Sequence of chain 1.B:
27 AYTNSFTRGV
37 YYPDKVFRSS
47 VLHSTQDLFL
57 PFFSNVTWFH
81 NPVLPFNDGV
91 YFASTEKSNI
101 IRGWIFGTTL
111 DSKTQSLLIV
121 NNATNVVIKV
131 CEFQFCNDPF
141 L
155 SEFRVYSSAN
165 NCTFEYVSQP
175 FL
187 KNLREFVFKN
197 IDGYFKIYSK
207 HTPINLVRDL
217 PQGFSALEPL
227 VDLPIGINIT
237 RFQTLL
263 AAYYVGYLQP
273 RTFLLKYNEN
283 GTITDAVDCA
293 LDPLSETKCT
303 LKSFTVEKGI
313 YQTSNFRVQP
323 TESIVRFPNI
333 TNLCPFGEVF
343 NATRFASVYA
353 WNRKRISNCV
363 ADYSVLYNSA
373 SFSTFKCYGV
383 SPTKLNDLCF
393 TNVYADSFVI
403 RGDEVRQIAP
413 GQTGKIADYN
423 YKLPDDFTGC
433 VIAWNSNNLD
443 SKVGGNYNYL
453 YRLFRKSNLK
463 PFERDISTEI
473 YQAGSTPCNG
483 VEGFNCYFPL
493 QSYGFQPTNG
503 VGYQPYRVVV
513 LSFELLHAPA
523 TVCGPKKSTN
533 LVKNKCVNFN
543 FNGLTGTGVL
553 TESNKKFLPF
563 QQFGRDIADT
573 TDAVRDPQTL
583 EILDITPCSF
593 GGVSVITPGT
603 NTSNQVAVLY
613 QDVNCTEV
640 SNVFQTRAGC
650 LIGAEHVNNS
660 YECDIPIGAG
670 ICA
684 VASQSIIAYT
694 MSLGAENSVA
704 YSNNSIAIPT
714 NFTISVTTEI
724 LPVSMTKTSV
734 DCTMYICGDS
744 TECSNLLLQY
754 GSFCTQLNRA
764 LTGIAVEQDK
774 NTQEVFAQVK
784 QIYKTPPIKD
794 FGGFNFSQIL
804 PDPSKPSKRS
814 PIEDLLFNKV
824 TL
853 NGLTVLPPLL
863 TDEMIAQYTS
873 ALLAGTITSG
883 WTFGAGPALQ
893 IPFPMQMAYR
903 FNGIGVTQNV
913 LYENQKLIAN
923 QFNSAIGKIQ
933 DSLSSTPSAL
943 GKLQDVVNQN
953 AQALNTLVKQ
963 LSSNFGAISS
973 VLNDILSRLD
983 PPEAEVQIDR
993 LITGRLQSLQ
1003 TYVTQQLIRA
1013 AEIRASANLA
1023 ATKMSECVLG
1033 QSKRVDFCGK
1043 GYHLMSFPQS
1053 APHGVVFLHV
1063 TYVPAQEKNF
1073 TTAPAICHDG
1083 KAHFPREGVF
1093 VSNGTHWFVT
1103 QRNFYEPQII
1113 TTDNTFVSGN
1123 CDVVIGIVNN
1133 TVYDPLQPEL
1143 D

Binding-site contacts:
Ligand atom C7 contacts residue ASN234 of chain 1.C at 3.4 Å.
Ligand atom C3 contacts residue ASN234 of chain 1.C at 3.8 Å.
Ligand atom O7 contacts residue LYS462 of chain 1.B at 3.5 Å.
Ligand atom O5 contacts residue ASN234 of chain 1.C at 2.4 Å (h-bond).
Ligand atom C6 contacts residue THR236 of chain 1.C at 3.8 Å.
Ligand atom C4 contacts residue ASN234 of chain 1.C at 4.2 Å.
Ligand atom O7 contacts residue ASN234 of chain 1.C at 3.1 Å (h-bond).
Ligand atom C5 contacts residue ASN234 of chain 1.C at 3.6 Å.
Ligand atom N2 contacts residue ASN234 of chain 1.C at 2.9 Å (h-bond).
Ligand atom C8 contacts residue LEU461 of chain 1.B at 4.0 Å (hydrophobic).
Ligand atom C1 contacts residue ASN234 of chain 1.C at 1.4 Å.
Ligand atom C5 contacts residue THR236 of chain 1.C at 4.0 Å.
Ligand atom N2 contacts residue LYS462 of chain 1.B at 3.8 Å.
Ligand atom O5 contacts residue THR236 of chain 1.C at 3.9 Å.
Ligand atom C1 contacts residue THR236 of chain 1.C at 4.4 Å.
Ligand atom C8 contacts residue TYR421 of chain 1.B at 4.0 Å (hydrophobic).
Ligand atom C8 contacts residue ASN460 of chain 1.B at 3.5 Å.
Ligand atom C8 contacts residue LYS462 of chain 1.B at 4.0 Å.
Ligand atom C7 contacts residue LYS462 of chain 1.B at 3.7 Å.
Ligand atom C2 contacts residue ASN234 of chain 1.C at 2.5 Å.

Sequence of chain 1.C:
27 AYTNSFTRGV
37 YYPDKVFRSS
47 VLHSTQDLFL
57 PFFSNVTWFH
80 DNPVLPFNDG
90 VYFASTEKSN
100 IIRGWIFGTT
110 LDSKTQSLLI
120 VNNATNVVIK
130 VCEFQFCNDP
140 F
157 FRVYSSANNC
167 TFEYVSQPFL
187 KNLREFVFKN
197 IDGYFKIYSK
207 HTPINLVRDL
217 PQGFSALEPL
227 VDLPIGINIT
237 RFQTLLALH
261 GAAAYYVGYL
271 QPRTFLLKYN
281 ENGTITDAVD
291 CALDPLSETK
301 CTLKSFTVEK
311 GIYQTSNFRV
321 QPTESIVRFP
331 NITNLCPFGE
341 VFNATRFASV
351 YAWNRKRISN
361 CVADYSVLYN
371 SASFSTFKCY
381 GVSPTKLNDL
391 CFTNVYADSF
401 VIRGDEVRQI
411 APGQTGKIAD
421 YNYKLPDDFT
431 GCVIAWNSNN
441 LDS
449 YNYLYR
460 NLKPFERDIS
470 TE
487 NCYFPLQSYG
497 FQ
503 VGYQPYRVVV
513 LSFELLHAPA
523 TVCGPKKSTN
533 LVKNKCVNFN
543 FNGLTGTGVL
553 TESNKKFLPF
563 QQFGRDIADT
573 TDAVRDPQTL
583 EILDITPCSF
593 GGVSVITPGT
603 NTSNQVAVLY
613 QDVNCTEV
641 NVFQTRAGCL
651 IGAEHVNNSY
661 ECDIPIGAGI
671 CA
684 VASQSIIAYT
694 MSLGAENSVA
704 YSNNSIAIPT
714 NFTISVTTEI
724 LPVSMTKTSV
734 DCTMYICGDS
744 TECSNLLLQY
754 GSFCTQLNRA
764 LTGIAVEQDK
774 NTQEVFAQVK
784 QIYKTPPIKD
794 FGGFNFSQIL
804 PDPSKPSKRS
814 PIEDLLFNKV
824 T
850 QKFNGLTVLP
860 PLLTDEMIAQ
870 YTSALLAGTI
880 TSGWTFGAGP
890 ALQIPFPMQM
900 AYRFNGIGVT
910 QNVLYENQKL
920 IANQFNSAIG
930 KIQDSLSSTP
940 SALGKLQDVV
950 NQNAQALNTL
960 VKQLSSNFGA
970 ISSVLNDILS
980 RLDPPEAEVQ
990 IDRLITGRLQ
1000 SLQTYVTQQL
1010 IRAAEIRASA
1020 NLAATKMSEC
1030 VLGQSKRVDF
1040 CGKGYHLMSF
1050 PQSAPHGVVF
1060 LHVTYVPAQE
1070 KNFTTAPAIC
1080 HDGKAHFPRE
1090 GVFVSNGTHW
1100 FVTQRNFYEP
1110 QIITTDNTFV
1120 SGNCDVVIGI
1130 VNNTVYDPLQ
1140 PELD

The small molecule below binds the protein below.
Small molecule (SMILES): CC(=O)N[C@@H]1[C@@H](O)[C@H](O)[C@@H](CO)O[C@H]1O